Sequence of chain 1.F:
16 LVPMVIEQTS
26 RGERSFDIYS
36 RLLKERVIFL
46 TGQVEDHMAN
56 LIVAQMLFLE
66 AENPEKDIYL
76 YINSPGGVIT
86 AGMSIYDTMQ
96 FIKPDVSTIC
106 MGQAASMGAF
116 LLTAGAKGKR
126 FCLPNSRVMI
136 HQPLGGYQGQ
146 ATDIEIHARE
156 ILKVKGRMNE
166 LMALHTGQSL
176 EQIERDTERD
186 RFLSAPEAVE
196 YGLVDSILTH

A small-molecule ligand and the protein it binds are described below.
Small molecule (SMILES): C/C=C/C=C/C=C/C(=O)N[C@@H](Cc1ccccc1)C(=O)N[C@H]1COC(=O)[C@@H]2C[C@@H](C)CN2C(=O)[C@H](C)NC(=O)[C@H](C)N(C)C(=O)c2cccn2C1=O

Binding-site contacts:
Ligand atom CE2 contacts residue MET106 of chain 1.F at 3.8 Å (hydrophobic).
Ligand atom O contacts residue TYR76 of chain 1.F at 2.6 Å (h-bond).
Ligand atom CA contacts residue TYR74 of chain 1.F at 3.2 Å (hydrophobic).
Ligand atom CE contacts residue VAL42 of chain 1.F at 3.7 Å (hydrophobic).
Ligand atom CD contacts residue TYR76 of chain 1.F at 3.2 Å (hydrophobic).
Ligand atom CD1 contacts residue PHE96 of chain 1.E at 3.6 Å (hydrophobic).
Ligand atom N contacts residue TYR76 of chain 1.F at 3.8 Å.
Ligand atom CZ contacts residue THR93 of chain 1.E at 3.4 Å.
Ligand atom C2 contacts residue LEU62 of chain 1.E at 3.6 Å (hydrophobic).
Ligand atom C6 contacts residue GLU40 of chain 1.F at 3.7 Å.
Ligand atom CM contacts residue LEU203 of chain 1.F at 3.9 Å (hydrophobic).
Ligand atom CD2 contacts residue TYR76 of chain 1.F at 3.6 Å (hydrophobic).
Ligand atom C8 contacts residue GLU40 of chain 1.F at 3.6 Å.
Ligand atom CE2 contacts residue TYR76 of chain 1.F at 3.8 Å (hydrophobic).
Ligand atom CE2 contacts residue LEU62 of chain 1.E at 3.7 Å (hydrophobic).
Ligand atom C contacts residue TYR76 of chain 1.F at 3.7 Å (hydrophobic).
Ligand atom CB contacts residue ILE104 of chain 1.F at 3.2 Å (hydrophobic).
Ligand atom C2 contacts residue TYR76 of chain 1.F at 3.5 Å (hydrophobic).
Ligand atom CE contacts residue GLU40 of chain 1.F at 3.2 Å.
Ligand atom C8 contacts residue ARG36 of chain 1.F at 3.5 Å.
Ligand atom N contacts residue PHE96 of chain 1.E at 3.7 Å.
Ligand atom N contacts residue TYR74 of chain 1.F at 3.5 Å.
Ligand atom CG contacts residue TYR74 of chain 1.F at 3.9 Å (hydrophobic).
Ligand atom CD2 contacts residue ILE104 of chain 1.F at 3.8 Å (hydrophobic).
Ligand atom CE1 contacts residue THR93 of chain 1.E at 3.5 Å.
Ligand atom CA contacts residue PHE96 of chain 1.E at 3.7 Å (hydrophobic).
Ligand atom C contacts residue PHE96 of chain 1.E at 3.6 Å (hydrophobic).
Ligand atom C1 contacts residue LEU62 of chain 1.E at 3.8 Å (hydrophobic).
Ligand atom C7 contacts residue ALA66 of chain 1.E at 3.9 Å (hydrophobic).
Ligand atom O contacts residue TYR74 of chain 1.F at 3.4 Å.
Ligand atom CB contacts residue LEU203 of chain 1.F at 3.7 Å (hydrophobic).
Ligand atom C1 contacts residue TYR76 of chain 1.F at 3.3 Å (hydrophobic).
Ligand atom O11 contacts residue LEU62 of chain 1.E at 3.6 Å.
Ligand atom C5 contacts residue ALA66 of chain 1.E at 3.8 Å (hydrophobic).
Ligand atom CA contacts residue TYR74 of chain 1.F at 3.6 Å (hydrophobic).
Ligand atom O contacts residue ILE104 of chain 1.F at 3.7 Å.
Ligand atom N contacts residue TYR76 of chain 1.F at 2.8 Å (h-bond).
Ligand atom CB contacts residue TYR74 of chain 1.F at 3.4 Å (hydrophobic).
Ligand atom C5 contacts residue LEU62 of chain 1.E at 3.6 Å (hydrophobic).
Ligand atom C contacts residue TYR74 of chain 1.F at 3.2 Å (hydrophobic).

Sequence of chain 1.E:
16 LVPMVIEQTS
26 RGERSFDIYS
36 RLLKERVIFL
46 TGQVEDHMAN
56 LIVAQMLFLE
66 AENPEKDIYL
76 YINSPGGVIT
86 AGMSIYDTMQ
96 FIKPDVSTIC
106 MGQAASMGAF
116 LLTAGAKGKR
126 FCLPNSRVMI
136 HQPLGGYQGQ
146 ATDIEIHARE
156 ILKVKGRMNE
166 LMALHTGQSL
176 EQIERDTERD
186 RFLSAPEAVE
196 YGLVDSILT